Sequence of chain 1.B:
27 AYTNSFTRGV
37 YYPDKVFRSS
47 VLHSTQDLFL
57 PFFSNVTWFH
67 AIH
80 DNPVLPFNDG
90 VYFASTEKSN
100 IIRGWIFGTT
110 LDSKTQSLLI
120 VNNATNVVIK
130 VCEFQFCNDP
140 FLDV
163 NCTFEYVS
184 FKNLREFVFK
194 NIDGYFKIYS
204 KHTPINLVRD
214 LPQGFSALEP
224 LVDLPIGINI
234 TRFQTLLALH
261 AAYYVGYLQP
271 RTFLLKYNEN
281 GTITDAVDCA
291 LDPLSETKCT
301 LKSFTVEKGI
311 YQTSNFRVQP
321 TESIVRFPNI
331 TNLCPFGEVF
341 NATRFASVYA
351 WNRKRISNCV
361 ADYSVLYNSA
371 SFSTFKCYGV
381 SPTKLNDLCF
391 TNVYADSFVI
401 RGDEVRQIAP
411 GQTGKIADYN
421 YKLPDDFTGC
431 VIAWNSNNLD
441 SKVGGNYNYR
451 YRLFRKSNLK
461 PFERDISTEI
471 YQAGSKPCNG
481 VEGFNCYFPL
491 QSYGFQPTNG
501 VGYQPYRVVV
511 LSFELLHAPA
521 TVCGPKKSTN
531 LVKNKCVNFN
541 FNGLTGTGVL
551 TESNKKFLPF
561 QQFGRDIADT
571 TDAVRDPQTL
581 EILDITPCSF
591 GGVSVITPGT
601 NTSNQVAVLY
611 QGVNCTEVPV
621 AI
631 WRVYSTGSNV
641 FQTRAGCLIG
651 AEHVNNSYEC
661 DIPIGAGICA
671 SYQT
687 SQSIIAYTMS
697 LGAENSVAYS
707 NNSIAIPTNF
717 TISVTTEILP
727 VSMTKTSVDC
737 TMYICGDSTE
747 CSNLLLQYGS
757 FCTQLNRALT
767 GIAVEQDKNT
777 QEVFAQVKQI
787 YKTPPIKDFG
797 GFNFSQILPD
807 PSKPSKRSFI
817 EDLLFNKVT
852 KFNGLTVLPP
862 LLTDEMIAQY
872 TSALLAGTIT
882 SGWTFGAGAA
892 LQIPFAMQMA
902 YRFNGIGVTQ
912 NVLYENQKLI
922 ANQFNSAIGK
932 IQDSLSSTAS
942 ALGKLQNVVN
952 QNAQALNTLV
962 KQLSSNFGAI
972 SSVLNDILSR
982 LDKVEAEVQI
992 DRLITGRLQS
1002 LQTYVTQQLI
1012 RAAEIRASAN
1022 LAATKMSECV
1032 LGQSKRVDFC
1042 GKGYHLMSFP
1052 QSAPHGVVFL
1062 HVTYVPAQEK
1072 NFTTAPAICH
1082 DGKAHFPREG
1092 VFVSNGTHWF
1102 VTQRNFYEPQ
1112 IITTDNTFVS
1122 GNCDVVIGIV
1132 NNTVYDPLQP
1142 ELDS

Binding-site contacts:
Ligand atom C1 contacts residue PHE1101 of chain 1.B at 4.4 Å (hydrophobic).
Ligand atom C5 contacts residue ASN1096 of chain 1.B at 3.7 Å.
Ligand atom C6 contacts residue PHE1101 of chain 1.B at 3.9 Å (hydrophobic).
Ligand atom O5 contacts residue HIS1099 of chain 1.B at 3.9 Å.
Ligand atom O7 contacts residue HIS1099 of chain 1.B at 3.4 Å (h-bond).
Ligand atom O5 contacts residue PHE1101 of chain 1.B at 3.6 Å.
Ligand atom C8 contacts residue GLY1097 of chain 1.B at 4.5 Å.
Ligand atom C5 contacts residue HIS1099 of chain 1.B at 3.7 Å.
Ligand atom C7 contacts residue THR1098 of chain 1.B at 3.9 Å.
Ligand atom N2 contacts residue THR1098 of chain 1.B at 2.9 Å (h-bond).
Ligand atom C4 contacts residue HIS1099 of chain 1.B at 4.2 Å.
Ligand atom O4 contacts residue HIS1099 of chain 1.B at 4.1 Å.
Ligand atom C1 contacts residue HIS1099 of chain 1.B at 3.8 Å.
Ligand atom C1 contacts residue ASN1096 of chain 1.B at 1.4 Å.
Ligand atom C8 contacts residue HIS1099 of chain 1.B at 4.0 Å.
Ligand atom O7 contacts residue ASN1096 of chain 1.B at 3.6 Å (h-bond).
Ligand atom C2 contacts residue THR1098 of chain 1.B at 3.6 Å.
Ligand atom C3 contacts residue HIS1099 of chain 1.B at 3.9 Å.
Ligand atom O5 contacts residue ASN1096 of chain 1.B at 2.3 Å (h-bond).
Ligand atom C4 contacts residue ASN1096 of chain 1.B at 4.2 Å.
Ligand atom C1 contacts residue THR1098 of chain 1.B at 3.7 Å.
Ligand atom C2 contacts residue HIS1099 of chain 1.B at 4.3 Å.
Ligand atom C3 contacts residue ASN1096 of chain 1.B at 3.8 Å.
Ligand atom C7 contacts residue HIS1099 of chain 1.B at 3.9 Å.
Ligand atom C5 contacts residue PHE1101 of chain 1.B at 4.2 Å (hydrophobic).
Ligand atom C2 contacts residue ASN1096 of chain 1.B at 2.5 Å.
Ligand atom C7 contacts residue ASN1096 of chain 1.B at 3.4 Å.
Ligand atom O6 contacts residue PHE1101 of chain 1.B at 4.3 Å.
Ligand atom N2 contacts residue ASN1096 of chain 1.B at 3.0 Å (h-bond).
Ligand atom C8 contacts residue THR1098 of chain 1.B at 3.9 Å.
Ligand atom C6 contacts residue HIS1099 of chain 1.B at 4.4 Å.
Ligand atom C8 contacts residue ASN1096 of chain 1.B at 3.5 Å.
Ligand atom C3 contacts residue THR1098 of chain 1.B at 3.8 Å.

A small-molecule ligand and the protein it binds are described below.
Small molecule (SMILES): CC(=O)N[C@H]1[C@H](O[C@H]2[C@H](O)[C@@H](NC(C)=O)CO[C@@H]2CO)O[C@H](CO)[C@@H](O)[C@@H]1O